This protein binds this small molecule.
Small molecule (SMILES): CC[C@H](C)[C@H](NC(=O)[C@H](CC(N)=O)NC(=O)[C@H](CCC(=O)O)NC(=O)[C@H](CC(N)=O)NC(=O)[C@H](CO)NC(=O)[C@H](C)N)C(=O)N[C@@H](CCC(=O)O)C(=O)N[C@H](C(=O)N[C@@H](CCSC)C(=O)O)[C@@H](C)O

Sequence of chain 2.C:
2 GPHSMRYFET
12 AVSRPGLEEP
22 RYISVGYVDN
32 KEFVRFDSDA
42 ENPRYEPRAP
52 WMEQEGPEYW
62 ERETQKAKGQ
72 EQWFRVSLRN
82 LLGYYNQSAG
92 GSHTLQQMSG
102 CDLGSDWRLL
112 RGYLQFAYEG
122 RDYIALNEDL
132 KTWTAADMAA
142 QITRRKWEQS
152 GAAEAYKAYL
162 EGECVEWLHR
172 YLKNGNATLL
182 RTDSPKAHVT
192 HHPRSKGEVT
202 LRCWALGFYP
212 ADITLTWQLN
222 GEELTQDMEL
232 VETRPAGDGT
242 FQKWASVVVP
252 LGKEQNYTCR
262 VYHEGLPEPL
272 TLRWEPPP

Binding-site contacts:
Ligand atom N contacts residue GLN71 of chain 2.C at 2.8 Å (h-bond).
Ligand atom OG contacts residue GLU64 of chain 2.C at 2.9 Å (salt-bridge).
Ligand atom N contacts residue GLU64 of chain 2.C at 2.9 Å (salt-bridge).
Ligand atom C contacts residue TYR85 of chain 2.C at 3.3 Å (hydrophobic).
Ligand atom CB contacts residue GLU64 of chain 2.C at 3.4 Å.
Ligand atom O contacts residue TYR160 of chain 2.C at 2.7 Å (h-bond).
Ligand atom O contacts residue TRP148 of chain 2.C at 3.4 Å (h-bond).
Ligand atom CA contacts residue TRP74 of chain 2.C at 3.4 Å (hydrophobic).
Ligand atom OG1 contacts residue ASN81 of chain 2.C at 3.3 Å (h-bond).
Ligand atom O contacts residue LYS67 of chain 2.C at 2.8 Å (salt-bridge).
Ligand atom OXT contacts residue ASN81 of chain 2.C at 2.7 Å (h-bond).
Ligand atom CG contacts residue TYR157 of chain 2.C at 3.3 Å (hydrophobic).
Ligand atom ND2 contacts residue GLN71 of chain 2.C at 3.1 Å (h-bond).
Ligand atom O contacts residue LYS147 of chain 2.C at 3.2 Å.
Ligand atom ND2 contacts residue TRP74 of chain 2.C at 3.3 Å.
Ligand atom N contacts residue TYR172 of chain 2.C at 2.7 Å (h-bond).
Ligand atom N contacts residue TYR8 of chain 2.C at 3.4 Å (h-bond).
Ligand atom C contacts residue TRP74 of chain 2.C at 3.4 Å (hydrophobic).
Ligand atom N contacts residue TYR8 of chain 2.C at 3.3 Å (h-bond).
Ligand atom C contacts residue TYR8 of chain 2.C at 3.3 Å (hydrophobic).
Ligand atom OXT contacts residue TYR85 of chain 2.C at 3.2 Å (h-bond).
Ligand atom CB contacts residue TRP74 of chain 2.C at 3.2 Å (hydrophobic).
Ligand atom O contacts residue TRP74 of chain 2.C at 3.1 Å (h-bond).
Ligand atom CA contacts residue TYR172 of chain 2.C at 3.4 Å (hydrophobic).
Ligand atom O contacts residue TRP148 of chain 2.C at 2.8 Å (h-bond).
Ligand atom CA contacts residue TYR8 of chain 2.C at 3.3 Å (hydrophobic).
Ligand atom O contacts residue THR144 of chain 2.C at 2.6 Å (h-bond).
Ligand atom CB contacts residue GLU64 of chain 2.C at 3.4 Å.
Ligand atom O contacts residue TYR85 of chain 2.C at 2.7 Å (h-bond).
Ligand atom OXT contacts residue LYS147 of chain 2.C at 3.2 Å (salt-bridge).
Ligand atom N contacts residue TRP168 of chain 2.C at 3.5 Å.
Ligand atom O contacts residue TYR8 of chain 2.C at 3.4 Å.
Ligand atom N contacts residue SER78 of chain 2.C at 3.1 Å (h-bond).
Ligand atom OD1 contacts residue TYR157 of chain 2.C at 2.7 Å (h-bond).
Ligand atom OE2 contacts residue LYS147 of chain 2.C at 3.1 Å.
Ligand atom OD1 contacts residue GLN98 of chain 2.C at 3.0 Å (h-bond).
Ligand atom ND2 contacts residue GLN98 of chain 2.C at 2.8 Å (h-bond).
Ligand atom O contacts residue TRP74 of chain 2.C at 3.0 Å (h-bond).
Ligand atom CG contacts residue SER151 of chain 2.C at 3.4 Å.
Ligand atom OG1 contacts residue LYS147 of chain 2.C at 3.1 Å (salt-bridge).